The protein below binds the small molecule below.
Small molecule (SMILES): NCCCCCCO[P](=O)(O)O[P](=O)(O)OC[C@H]1O[C@@H](n2ccc(=O)[nH]c2=O)[C@H](O)[C@@H]1O

Binding-site contacts:
Ligand atom O3' contacts residue ASP139 of chain 1.B at 2.9 Å (salt-bridge).
Ligand atom O1A contacts residue MN1 of chain 1.S at 2.0 Å.
Ligand atom O3' contacts residue ASP137 of chain 1.B at 3.3 Å.
Ligand atom C6 contacts residue PHE111 of chain 1.B at 3.2 Å (hydrophobic).
Ligand atom N3 contacts residue ARG74 of chain 1.B at 2.8 Å (salt-bridge).
Ligand atom O2' contacts residue PRO72 of chain 1.B at 2.9 Å (h-bond).
Ligand atom C2B contacts residue VAL138 of chain 1.B at 3.6 Å (hydrophobic).
Ligand atom C5B contacts residue ASP137 of chain 1.B at 3.5 Å.
Ligand atom O3B contacts residue HIS232 of chain 1.B at 3.4 Å (h-bond).
Ligand atom O1B contacts residue GOL1 of chain 1.Z at 2.9 Å (h-bond).
Ligand atom O2A contacts residue HIS232 of chain 1.B at 3.5 Å.
Ligand atom O2A contacts residue ARG76 of chain 1.B at 3.2 Å (salt-bridge).
Ligand atom O1A contacts residue ARG76 of chain 1.B at 3.1 Å (salt-bridge).
Ligand atom O4 contacts residue ASP235 of chain 1.B at 3.3 Å.
Ligand atom O1A contacts residue ASP139 of chain 1.B at 3.0 Å (salt-bridge).
Ligand atom PA contacts residue ARG76 of chain 1.B at 3.5 Å.
Ligand atom O1A contacts residue HIS232 of chain 1.B at 3.0 Å (h-bond).
Ligand atom C4B contacts residue ASP137 of chain 1.B at 3.4 Å.
Ligand atom C5 contacts residue ASP235 of chain 1.B at 3.5 Å.
Ligand atom C2 contacts residue PHE111 of chain 1.B at 3.5 Å (hydrophobic).
Ligand atom C1' contacts residue TRP199 of chain 1.B at 3.6 Å (hydrophobic).
Ligand atom N1 contacts residue PHE111 of chain 1.B at 3.2 Å.
Ligand atom O3B contacts residue LYS164 of chain 1.B at 2.8 Å (salt-bridge).
Ligand atom C1B contacts residue PHE111 of chain 1.B at 3.6 Å (hydrophobic).
Ligand atom O3B contacts residue MN1 of chain 1.S at 2.2 Å.
Ligand atom PA contacts residue MN1 of chain 1.S at 3.3 Å.
Ligand atom O3' contacts residue VAL138 of chain 1.B at 3.6 Å (h-bond).
Ligand atom C4 contacts residue ASP235 of chain 1.B at 3.5 Å.
Ligand atom O2B contacts residue HIS232 of chain 1.B at 3.5 Å.
Ligand atom O3B contacts residue HIS229 of chain 1.B at 3.1 Å (h-bond).
Ligand atom O3' contacts residue ARG76 of chain 1.B at 3.4 Å (salt-bridge).
Ligand atom O2 contacts residue ARG74 of chain 1.B at 3.0 Å (salt-bridge).
Ligand atom O2 contacts residue PHE73 of chain 1.B at 3.3 Å.
Ligand atom O2' contacts residue VAL138 of chain 1.B at 3.0 Å (h-bond).
Ligand atom C2 contacts residue ARG74 of chain 1.B at 3.5 Å.
Ligand atom O3A contacts residue MN1 of chain 1.S at 3.6 Å.
Ligand atom PB contacts residue MN1 of chain 1.S at 3.3 Å.
Ligand atom O3A contacts residue GOL1 of chain 1.Z at 3.5 Å (h-bond).
Ligand atom O2 contacts residue ARG76 of chain 1.B at 3.4 Å.
Ligand atom O1B contacts residue TRP199 of chain 1.B at 3.0 Å (h-bond).

Sequence of chain 1.B:
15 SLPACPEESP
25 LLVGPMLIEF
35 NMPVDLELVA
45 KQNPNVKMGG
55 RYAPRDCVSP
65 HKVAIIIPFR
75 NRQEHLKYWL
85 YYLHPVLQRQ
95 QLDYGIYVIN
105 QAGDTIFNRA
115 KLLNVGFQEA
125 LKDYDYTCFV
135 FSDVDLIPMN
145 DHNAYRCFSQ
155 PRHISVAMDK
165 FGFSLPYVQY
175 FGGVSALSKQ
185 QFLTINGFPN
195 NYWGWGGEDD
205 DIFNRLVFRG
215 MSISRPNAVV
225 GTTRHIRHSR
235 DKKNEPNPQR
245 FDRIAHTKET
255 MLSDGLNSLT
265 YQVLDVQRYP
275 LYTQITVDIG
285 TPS